Binding-site contacts:
Ligand atom CB contacts residue GLN130 of chain 1.A at 3.6 Å.
Ligand atom O contacts residue GLU170 of chain 1.A at 3.8 Å.
Ligand atom CD contacts residue CYS129 of chain 1.A at 3.5 Å (hydrophobic).
Ligand atom CD1 contacts residue ILE126 of chain 1.A at 3.6 Å (hydrophobic).
Ligand atom CB contacts residue LYS128 of chain 1.A at 3.6 Å.
Ligand atom C contacts residue GLN130 of chain 1.A at 3.5 Å.
Ligand atom O contacts residue GLN130 of chain 1.A at 3.0 Å (h-bond).
Ligand atom CB contacts residue ASP135 of chain 1.A at 3.2 Å.
Ligand atom N contacts residue GLU170 of chain 1.A at 2.8 Å (salt-bridge).
Ligand atom O contacts residue GLU170 of chain 1.A at 3.1 Å (salt-bridge).
Ligand atom CG1 contacts residue GLU170 of chain 1.A at 3.6 Å.
Ligand atom CA contacts residue GLN130 of chain 1.A at 3.3 Å.
Ligand atom O contacts residue CYS129 of chain 1.A at 3.8 Å.
Ligand atom CD2 contacts residue HIS136 of chain 1.A at 3.5 Å.
Ligand atom SG contacts residue CYS129 of chain 1.A at 2.1 Å (h-bond).
Ligand atom C contacts residue CYS129 of chain 1.A at 3.5 Å (hydrophobic).
Ligand atom CA contacts residue GLU170 of chain 1.A at 3.7 Å.
Ligand atom CB contacts residue CYS129 of chain 1.A at 3.1 Å (hydrophobic).
Ligand atom O contacts residue ALA121 of chain 1.A at 3.4 Å.
Ligand atom N contacts residue GLN130 of chain 1.A at 2.8 Å (h-bond).
Ligand atom O contacts residue LYS128 of chain 1.A at 3.1 Å (salt-bridge).
Ligand atom CA contacts residue GLU170 of chain 1.A at 3.6 Å.
Ligand atom CD1 contacts residue GLU170 of chain 1.A at 3.8 Å.
Ligand atom C contacts residue GLU170 of chain 1.A at 3.6 Å.
Ligand atom C contacts residue LYS128 of chain 1.A at 3.6 Å.
Ligand atom CD1 contacts residue ASN169 of chain 1.A at 3.7 Å.
Ligand atom CB contacts residue GLU170 of chain 1.A at 3.8 Å.
Ligand atom CA contacts residue GLN130 of chain 1.A at 3.8 Å.
Ligand atom N contacts residue TYR321 of chain 1.A at 3.6 Å (h-bond).
Ligand atom CA contacts residue ASP135 of chain 1.A at 3.4 Å.
Ligand atom N contacts residue CYS129 of chain 1.A at 3.5 Å (h-bond).
Ligand atom CB contacts residue PHE139 of chain 1.A at 3.8 Å (hydrophobic).
Ligand atom NH1 contacts residue CYS129 of chain 1.A at 2.9 Å (h-bond).
Ligand atom CD1 contacts residue CYS172 of chain 1.A at 3.6 Å (hydrophobic).
Ligand atom CB contacts residue HIS136 of chain 1.A at 3.6 Å.
Ligand atom N contacts residue PHE139 of chain 1.A at 3.7 Å.
Ligand atom SG contacts residue LYS128 of chain 1.A at 3.7 Å.
Ligand atom O contacts residue ASP171 of chain 1.A at 3.5 Å.
Ligand atom O contacts residue HIS136 of chain 1.A at 3.0 Å.
Ligand atom O contacts residue ILE126 of chain 1.A at 3.7 Å.

Sequence of chain 1.A:
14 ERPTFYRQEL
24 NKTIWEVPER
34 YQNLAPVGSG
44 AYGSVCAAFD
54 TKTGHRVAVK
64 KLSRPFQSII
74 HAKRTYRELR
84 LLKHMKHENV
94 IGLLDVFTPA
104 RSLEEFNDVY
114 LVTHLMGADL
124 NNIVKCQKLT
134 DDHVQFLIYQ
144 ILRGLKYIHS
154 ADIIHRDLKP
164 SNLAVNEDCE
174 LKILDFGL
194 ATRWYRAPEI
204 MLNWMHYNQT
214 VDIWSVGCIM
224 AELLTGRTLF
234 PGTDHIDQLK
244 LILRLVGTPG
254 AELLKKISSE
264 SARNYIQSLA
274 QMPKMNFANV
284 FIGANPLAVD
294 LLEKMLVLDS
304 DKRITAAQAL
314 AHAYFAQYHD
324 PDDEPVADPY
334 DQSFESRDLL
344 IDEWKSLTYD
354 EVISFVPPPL

The small molecule below binds the protein below.
Small molecule (SMILES): CC[C@H](C)[C@H](NC(=O)[C@H](CCCN=C(N)N)NC(=O)[C@H](CC(C)C)NC(=O)[C@H](CC(=O)O)NC(=O)[C@H](C)NC(=O)[C@H](C)N)C(=O)N[C@@H](CO)C(=O)N[C@@H](CS)C(=O)N[C@@H](C)C(=O)N[C@@H](CO)C(=O)N[C@@H](CCCCN)C(=O)O